A protein and the small-molecule ligand that binds it are described below.
Small molecule (SMILES): N[C@@H](Cc1c[nH]c2ccccc12)C(=O)O

Binding-site contacts:
Ligand atom CD1 contacts residue SER51 of chain 1.Q at 3.4 Å.
Ligand atom O contacts residue GLY25 of chain 1.Q at 3.0 Å (h-bond).
Ligand atom O contacts residue THR47 of chain 1.P at 3.5 Å.
Ligand atom OXT contacts residue THR47 of chain 1.P at 2.5 Å (h-bond).
Ligand atom C contacts residue THR47 of chain 1.P at 3.5 Å.
Ligand atom CG contacts residue SER51 of chain 1.Q at 3.8 Å.
Ligand atom CA contacts residue GLY25 of chain 1.Q at 3.4 Å.
Ligand atom CZ2 contacts residue THR50 of chain 1.P at 3.8 Å.
Ligand atom NE1 contacts residue GLN45 of chain 1.P at 2.8 Å (h-bond).
Ligand atom CE2 contacts residue GLN45 of chain 1.P at 3.9 Å.
Ligand atom CE3 contacts residue HIS32 of chain 1.P at 3.9 Å.
Ligand atom CD1 contacts residue GLN45 of chain 1.P at 3.6 Å.
Ligand atom C contacts residue THR50 of chain 1.P at 4.0 Å.
Ligand atom CZ2 contacts residue ALA44 of chain 1.P at 3.9 Å (hydrophobic).
Ligand atom CZ2 contacts residue ILE53 of chain 1.P at 3.9 Å (hydrophobic).
Ligand atom CA contacts residue THR28 of chain 1.Q at 3.3 Å.
Ligand atom O contacts residue SER51 of chain 1.Q at 2.9 Å (h-bond).
Ligand atom NE1 contacts residue ALA44 of chain 1.P at 3.8 Å.
Ligand atom CE2 contacts residue THR50 of chain 1.P at 4.0 Å.
Ligand atom CD1 contacts residue THR47 of chain 1.P at 3.8 Å.
Ligand atom OXT contacts residue GLY25 of chain 1.Q at 4.0 Å.
Ligand atom CZ3 contacts residue GLY21 of chain 1.P at 3.8 Å.
Ligand atom OXT contacts residue THR50 of chain 1.P at 2.9 Å (h-bond).
Ligand atom CE3 contacts residue HIS31 of chain 1.P at 3.9 Å.
Ligand atom CB contacts residue SER51 of chain 1.Q at 3.5 Å.
Ligand atom N contacts residue ARG24 of chain 1.Q at 3.8 Å.
Ligand atom N contacts residue THR23 of chain 1.Q at 2.8 Å (h-bond).
Ligand atom C contacts residue GLY25 of chain 1.Q at 3.5 Å.
Ligand atom CB contacts residue THR23 of chain 1.Q at 3.6 Å.
Ligand atom CB contacts residue THR28 of chain 1.Q at 3.5 Å.
Ligand atom CA contacts residue THR23 of chain 1.Q at 3.8 Å.
Ligand atom CE2 contacts residue ALA44 of chain 1.P at 3.9 Å (hydrophobic).
Ligand atom N contacts residue THR28 of chain 1.Q at 3.0 Å (h-bond).
Ligand atom CH2 contacts residue GLY21 of chain 1.P at 3.5 Å.
Ligand atom CA contacts residue SER51 of chain 1.Q at 4.0 Å.
Ligand atom O contacts residue ARG24 of chain 1.Q at 3.5 Å.
Ligand atom N contacts residue GLY25 of chain 1.Q at 2.6 Å (h-bond).
Ligand atom OXT contacts residue HIS49 of chain 1.P at 3.7 Å.
Ligand atom C contacts residue SER51 of chain 1.Q at 3.6 Å.
Ligand atom N contacts residue ASP27 of chain 1.Q at 3.1 Å (salt-bridge).

Sequence of chain 1.Q:
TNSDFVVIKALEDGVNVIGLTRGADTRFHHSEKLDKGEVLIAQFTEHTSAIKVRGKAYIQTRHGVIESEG

Sequence of chain 1.P:
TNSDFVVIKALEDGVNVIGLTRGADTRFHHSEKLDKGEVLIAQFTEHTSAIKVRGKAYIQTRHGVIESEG